The protein below binds the small molecule below.
Small molecule (SMILES): Nc1ncnc2c1ncn2[C@H]1C[C@H](O)[C@@H](COP(=O)(O)O)O1

Sequence of chain 1.U:
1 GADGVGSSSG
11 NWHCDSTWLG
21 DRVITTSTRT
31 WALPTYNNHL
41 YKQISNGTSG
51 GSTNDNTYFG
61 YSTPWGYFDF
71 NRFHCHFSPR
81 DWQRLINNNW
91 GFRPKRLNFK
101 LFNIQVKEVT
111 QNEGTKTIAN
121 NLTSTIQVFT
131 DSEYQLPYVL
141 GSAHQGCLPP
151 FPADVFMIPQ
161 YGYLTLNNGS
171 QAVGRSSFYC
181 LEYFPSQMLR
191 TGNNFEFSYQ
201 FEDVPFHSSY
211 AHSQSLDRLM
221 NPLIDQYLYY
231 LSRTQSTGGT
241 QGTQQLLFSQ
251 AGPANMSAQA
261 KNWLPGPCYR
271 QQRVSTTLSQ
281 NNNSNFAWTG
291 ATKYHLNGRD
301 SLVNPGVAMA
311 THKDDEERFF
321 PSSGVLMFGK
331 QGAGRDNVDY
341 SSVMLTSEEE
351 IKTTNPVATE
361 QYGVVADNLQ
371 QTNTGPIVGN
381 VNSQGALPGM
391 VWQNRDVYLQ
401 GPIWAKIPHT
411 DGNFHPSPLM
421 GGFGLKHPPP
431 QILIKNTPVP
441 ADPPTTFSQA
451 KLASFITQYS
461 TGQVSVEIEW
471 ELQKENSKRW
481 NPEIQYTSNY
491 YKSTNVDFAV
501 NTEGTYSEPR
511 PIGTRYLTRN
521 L

Binding-site contacts:
Ligand atom C2 contacts residue GLY424 of chain 1.S at 4.1 Å.
Ligand atom N6 contacts residue PRO416 of chain 1.S at 2.8 Å (h-bond).
Ligand atom C2 contacts residue PRO416 of chain 1.S at 4.2 Å (hydrophobic).
Ligand atom C5 contacts residue HIS415 of chain 1.S at 4.3 Å.
Ligand atom OP2 contacts residue ASP411 of chain 1.U at 4.2 Å.
Ligand atom N3 contacts residue PRO416 of chain 1.S at 4.1 Å.
Ligand atom O4' contacts residue DC1 of chain 1.SC at 4.2 Å.
Ligand atom OP1 contacts residue DC1 of chain 1.SC at 2.5 Å (h-bond).
Ligand atom C6 contacts residue PRO205 of chain 1.S at 3.9 Å (hydrophobic).
Ligand atom C4 contacts residue PRO416 of chain 1.S at 4.0 Å (hydrophobic).
Ligand atom N1 contacts residue GLY424 of chain 1.S at 3.9 Å.
Ligand atom N1 contacts residue PRO416 of chain 1.S at 3.4 Å (h-bond).
Ligand atom N9 contacts residue PRO416 of chain 1.S at 4.3 Å.
Ligand atom P contacts residue DC1 of chain 1.SC at 1.6 Å.
Ligand atom N7 contacts residue PRO416 of chain 1.S at 3.7 Å.
Ligand atom C5 contacts residue PRO416 of chain 1.S at 3.2 Å (hydrophobic).
Ligand atom C8 contacts residue PRO416 of chain 1.S at 4.5 Å (hydrophobic).
Ligand atom N6 contacts residue SER417 of chain 1.S at 3.5 Å.
Ligand atom C2 contacts residue PRO205 of chain 1.S at 4.0 Å (hydrophobic).
Ligand atom N6 contacts residue ASN394 of chain 1.S at 4.3 Å.
Ligand atom N6 contacts residue PRO205 of chain 1.S at 4.2 Å.
Ligand atom C5 contacts residue PRO205 of chain 1.S at 4.2 Å (hydrophobic).
Ligand atom C8 contacts residue HIS415 of chain 1.S at 3.3 Å.
Ligand atom C2' contacts residue PRO416 of chain 1.S at 4.5 Å (hydrophobic).
Ligand atom N3 contacts residue PRO205 of chain 1.S at 4.4 Å.
Ligand atom C6 contacts residue PRO416 of chain 1.S at 2.9 Å (hydrophobic).
Ligand atom N7 contacts residue HIS415 of chain 1.S at 3.0 Å (h-bond).
Ligand atom OP2 contacts residue DC1 of chain 1.SC at 2.5 Å (h-bond).
Ligand atom N1 contacts residue PRO205 of chain 1.S at 4.0 Å.
Ligand atom O5' contacts residue DC1 of chain 1.SC at 2.5 Å (h-bond).
Ligand atom C5' contacts residue DC1 of chain 1.SC at 3.8 Å.

Sequence of chain 1.S:
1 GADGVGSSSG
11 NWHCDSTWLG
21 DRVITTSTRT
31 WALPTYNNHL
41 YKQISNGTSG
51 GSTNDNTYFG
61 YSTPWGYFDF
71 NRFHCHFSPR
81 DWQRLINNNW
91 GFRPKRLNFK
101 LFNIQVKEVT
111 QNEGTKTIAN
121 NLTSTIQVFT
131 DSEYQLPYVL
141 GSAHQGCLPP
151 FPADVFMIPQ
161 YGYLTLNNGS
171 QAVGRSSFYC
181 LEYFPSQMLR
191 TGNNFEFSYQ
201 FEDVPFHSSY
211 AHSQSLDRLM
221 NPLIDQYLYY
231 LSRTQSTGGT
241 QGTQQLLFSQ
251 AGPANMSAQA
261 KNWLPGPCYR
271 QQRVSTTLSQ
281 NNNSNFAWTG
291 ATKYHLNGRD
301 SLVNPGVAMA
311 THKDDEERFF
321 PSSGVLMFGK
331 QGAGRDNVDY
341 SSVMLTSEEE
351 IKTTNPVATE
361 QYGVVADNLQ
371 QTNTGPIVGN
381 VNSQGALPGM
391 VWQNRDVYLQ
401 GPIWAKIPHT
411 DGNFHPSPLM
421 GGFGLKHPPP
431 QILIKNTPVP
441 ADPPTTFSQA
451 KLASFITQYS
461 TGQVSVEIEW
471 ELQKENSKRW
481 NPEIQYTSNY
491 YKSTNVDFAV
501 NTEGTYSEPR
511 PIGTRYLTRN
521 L